Binding-site contacts:
Ligand atom C28 contacts residue ALA53 of chain 1.W at 4.1 Å (hydrophobic).
Ligand atom C37 contacts residue SER46 of chain 1.W at 3.6 Å.
Ligand atom C37 contacts residue SER29 of chain 1.P at 3.8 Å.
Ligand atom O49 contacts residue CYS49 of chain 1.W at 3.6 Å.
Ligand atom O49 contacts residue TYR48 of chain 1.W at 4.3 Å.
Ligand atom O55 contacts residue TYR48 of chain 1.W at 4.0 Å.
Ligand atom C6 contacts residue TRP52 of chain 1.W at 3.7 Å (hydrophobic).
Ligand atom C57 contacts residue PHE37 of chain 1.P at 4.3 Å (hydrophobic).
Ligand atom C7 contacts residue TRP52 of chain 1.W at 4.3 Å (hydrophobic).
Ligand atom O61 contacts residue PHE37 of chain 1.P at 3.1 Å (h-bond).
Ligand atom C37 contacts residue LEU50 of chain 1.W at 4.2 Å (hydrophobic).
Ligand atom C43 contacts residue SER46 of chain 1.W at 3.5 Å.
Ligand atom C19 contacts residue MET33 of chain 1.P at 3.3 Å (hydrophobic).
Ligand atom C28 contacts residue CYS49 of chain 1.W at 4.4 Å (hydrophobic).
Ligand atom C43 contacts residue SER29 of chain 1.P at 4.2 Å.
Ligand atom C43 contacts residue LEU25 of chain 1.P at 4.3 Å (hydrophobic).
Ligand atom C40 contacts residue LEU50 of chain 1.W at 3.9 Å (hydrophobic).
Ligand atom C19 contacts residue PHE37 of chain 1.P at 3.9 Å (hydrophobic).
Ligand atom C22 contacts residue ALA53 of chain 1.W at 3.5 Å (hydrophobic).
Ligand atom C2 contacts residue TRP52 of chain 1.W at 4.3 Å (hydrophobic).
Ligand atom C18 contacts residue CYS49 of chain 1.W at 4.0 Å (hydrophobic).
Ligand atom O2 contacts residue TRP52 of chain 1.W at 3.9 Å.
Ligand atom C34 contacts residue LEU145 of chain 1.N at 4.2 Å (hydrophobic).
Ligand atom C25 contacts residue ALA53 of chain 1.W at 4.0 Å (hydrophobic).
Ligand atom C25 contacts residue PHE37 of chain 1.P at 3.5 Å (hydrophobic).
Ligand atom C34 contacts residue LEU50 of chain 1.W at 4.4 Å (hydrophobic).
Ligand atom C18 contacts residue PHE37 of chain 1.P at 3.8 Å (hydrophobic).
Ligand atom C22 contacts residue PHE37 of chain 1.P at 3.3 Å (hydrophobic).
Ligand atom C40 contacts residue SER46 of chain 1.W at 4.0 Å.
Ligand atom C1 contacts residue TRP52 of chain 1.W at 4.3 Å (hydrophobic).
Ligand atom O16 contacts residue TRP52 of chain 1.W at 4.0 Å.
Ligand atom C6 contacts residue PHE37 of chain 1.P at 4.2 Å (hydrophobic).
Ligand atom O5 contacts residue PHE37 of chain 1.P at 3.6 Å.
Ligand atom C43 contacts residue LEU50 of chain 1.W at 4.4 Å (hydrophobic).
Ligand atom O16 contacts residue PHE37 of chain 1.P at 3.6 Å.
Ligand atom O49 contacts residue TRP52 of chain 1.W at 3.3 Å.
Ligand atom C19 contacts residue CYS49 of chain 1.W at 4.0 Å (hydrophobic).
Ligand atom C22 contacts residue CYS49 of chain 1.W at 3.9 Å (hydrophobic).
Ligand atom C18 contacts residue MET33 of chain 1.P at 3.2 Å (hydrophobic).
Ligand atom C40 contacts residue SER29 of chain 1.P at 4.4 Å.

Sequence of chain 1.W:
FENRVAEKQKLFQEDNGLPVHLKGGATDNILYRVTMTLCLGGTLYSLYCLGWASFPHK

A protein and the small-molecule ligand that binds it are described below.
Small molecule (SMILES): CCCCCCCCCCO[C@@H]1O[C@H](CO)[C@@H](O[C@H]2O[C@H](CO)[C@@H](O)[C@H](O)[C@H]2O)[C@H](O)[C@H]1O

Sequence of chain 1.N:
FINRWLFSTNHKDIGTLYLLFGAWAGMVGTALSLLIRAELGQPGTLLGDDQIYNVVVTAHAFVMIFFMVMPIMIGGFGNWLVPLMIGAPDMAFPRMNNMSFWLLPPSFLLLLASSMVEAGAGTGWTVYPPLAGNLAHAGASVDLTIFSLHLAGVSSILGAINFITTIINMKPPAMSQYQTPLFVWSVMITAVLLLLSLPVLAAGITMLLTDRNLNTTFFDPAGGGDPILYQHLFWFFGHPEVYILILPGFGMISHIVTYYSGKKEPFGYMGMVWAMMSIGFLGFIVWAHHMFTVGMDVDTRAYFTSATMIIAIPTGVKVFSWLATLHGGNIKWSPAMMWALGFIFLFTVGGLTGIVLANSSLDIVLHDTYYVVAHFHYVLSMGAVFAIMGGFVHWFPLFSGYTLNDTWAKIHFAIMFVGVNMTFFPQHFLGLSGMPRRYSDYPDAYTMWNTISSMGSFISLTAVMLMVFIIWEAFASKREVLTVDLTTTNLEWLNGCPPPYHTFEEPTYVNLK

Sequence of chain 1.P:
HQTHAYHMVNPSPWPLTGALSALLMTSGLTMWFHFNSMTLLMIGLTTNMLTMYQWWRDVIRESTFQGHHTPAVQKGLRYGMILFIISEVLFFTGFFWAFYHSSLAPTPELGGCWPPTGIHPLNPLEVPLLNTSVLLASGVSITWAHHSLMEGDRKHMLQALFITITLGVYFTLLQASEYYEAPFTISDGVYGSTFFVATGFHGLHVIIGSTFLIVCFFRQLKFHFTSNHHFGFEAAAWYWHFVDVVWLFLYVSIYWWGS